This small molecule binds to this protein.
Small molecule (SMILES): C[C@@H]1Nc2ccccc2NC1=O

Binding-site contacts:
Ligand atom C contacts residue VAL33 of chain 1.A at 4.2 Å (hydrophobic).
Ligand atom CAF contacts residue VAL33 of chain 1.A at 4.4 Å (hydrophobic).
Ligand atom CAK contacts residue PRO34 of chain 1.A at 4.5 Å (hydrophobic).
Ligand atom CA contacts residue ILE28 of chain 1.A at 4.3 Å (hydrophobic).
Ligand atom CAK contacts residue VAL33 of chain 1.A at 3.8 Å (hydrophobic).
Ligand atom CAJ contacts residue VAL33 of chain 1.A at 3.8 Å (hydrophobic).
Ligand atom CAF contacts residue PRO34 of chain 1.A at 3.8 Å (hydrophobic).
Ligand atom CAD contacts residue VAL38 of chain 1.A at 4.5 Å (hydrophobic).
Ligand atom CAC contacts residue VAL38 of chain 1.A at 3.6 Å (hydrophobic).
Ligand atom CAD contacts residue PRO34 of chain 1.A at 4.0 Å (hydrophobic).
Ligand atom CAJ contacts residue VAL38 of chain 1.A at 4.3 Å (hydrophobic).
Ligand atom CA contacts residue VAL33 of chain 1.A at 4.1 Å (hydrophobic).
Ligand atom CAC contacts residue PHE90 of chain 1.A at 4.2 Å (hydrophobic).
Ligand atom NAG contacts residue PHE90 of chain 1.A at 3.6 Å.
Ligand atom CAD contacts residue PHE90 of chain 1.A at 4.3 Å (hydrophobic).
Ligand atom CAK contacts residue PHE90 of chain 1.A at 3.8 Å (hydrophobic).
Ligand atom CB contacts residue PHE29 of chain 1.A at 3.9 Å (hydrophobic).
Ligand atom CAE contacts residue VAL33 of chain 1.A at 4.4 Å (hydrophobic).
Ligand atom O contacts residue ASN84 of chain 1.A at 2.9 Å (h-bond).
Ligand atom O contacts residue PHE90 of chain 1.A at 4.4 Å.
Ligand atom N contacts residue PHE90 of chain 1.A at 4.2 Å.
Ligand atom CAJ contacts residue PHE90 of chain 1.A at 3.5 Å (hydrophobic).
Ligand atom CAD contacts residue GLU37 of chain 1.A at 3.6 Å.
Ligand atom CAF contacts residue PHE90 of chain 1.A at 4.1 Å (hydrophobic).
Ligand atom N contacts residue ILE28 of chain 1.A at 4.1 Å.
Ligand atom NAG contacts residue ASN84 of chain 1.A at 4.2 Å.
Ligand atom C contacts residue ASN84 of chain 1.A at 3.9 Å.
Ligand atom CAC contacts residue GLU37 of chain 1.A at 3.9 Å.
Ligand atom CB contacts residue VAL33 of chain 1.A at 3.5 Å (hydrophobic).
Ligand atom O contacts residue CYS80 of chain 1.A at 3.9 Å.
Ligand atom N contacts residue VAL33 of chain 1.A at 4.0 Å.
Ligand atom CA contacts residue PHE90 of chain 1.A at 4.1 Å (hydrophobic).
Ligand atom NAG contacts residue VAL33 of chain 1.A at 4.0 Å.
Ligand atom C contacts residue PHE90 of chain 1.A at 4.0 Å (hydrophobic).
Ligand atom CAE contacts residue VAL38 of chain 1.A at 3.5 Å (hydrophobic).
Ligand atom CAE contacts residue PHE90 of chain 1.A at 3.6 Å (hydrophobic).
Ligand atom CB contacts residue ILE28 of chain 1.A at 3.8 Å (hydrophobic).

Sequence of chain 1.A:
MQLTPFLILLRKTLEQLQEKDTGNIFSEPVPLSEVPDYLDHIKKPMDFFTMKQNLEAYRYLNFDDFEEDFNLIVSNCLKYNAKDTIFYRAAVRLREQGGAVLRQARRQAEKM